Sequence of chain 1.A:
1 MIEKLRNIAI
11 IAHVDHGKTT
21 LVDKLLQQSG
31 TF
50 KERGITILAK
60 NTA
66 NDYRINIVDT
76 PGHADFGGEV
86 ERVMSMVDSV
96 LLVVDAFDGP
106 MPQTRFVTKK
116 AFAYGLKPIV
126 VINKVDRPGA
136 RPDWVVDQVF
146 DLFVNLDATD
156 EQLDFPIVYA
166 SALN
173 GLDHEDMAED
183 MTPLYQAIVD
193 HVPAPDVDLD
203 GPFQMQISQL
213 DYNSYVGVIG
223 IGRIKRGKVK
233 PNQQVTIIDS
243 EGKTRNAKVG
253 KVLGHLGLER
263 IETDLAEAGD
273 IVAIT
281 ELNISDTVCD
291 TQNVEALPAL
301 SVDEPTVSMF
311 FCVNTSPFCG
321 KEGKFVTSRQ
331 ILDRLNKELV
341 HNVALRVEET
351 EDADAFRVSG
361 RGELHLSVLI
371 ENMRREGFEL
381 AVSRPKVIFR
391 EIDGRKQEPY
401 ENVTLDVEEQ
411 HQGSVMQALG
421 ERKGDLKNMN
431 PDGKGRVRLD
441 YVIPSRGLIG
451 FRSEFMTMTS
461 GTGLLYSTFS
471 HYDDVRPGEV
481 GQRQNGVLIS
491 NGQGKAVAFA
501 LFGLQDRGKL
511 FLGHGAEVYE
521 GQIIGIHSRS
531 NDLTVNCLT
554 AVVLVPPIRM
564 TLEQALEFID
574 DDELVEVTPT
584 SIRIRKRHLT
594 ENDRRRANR

This small molecule binds to this protein.
Small molecule (SMILES): Nc1nc2c(ncn2[C@@H]2O[C@H](CO[P](=O)(O)OP(=O)(O)O)[C@@H](O[P](=O)(O)OP(=O)(O)O)[C@H]2O)c(=O)[nH]1

Binding-site contacts:
Ligand atom N9 contacts residue LYS129 of chain 1.A at 3.5 Å (salt-bridge).
Ligand atom O6 contacts residue ALA167 of chain 1.A at 2.9 Å (h-bond).
Ligand atom O6 contacts residue LYS129 of chain 1.A at 3.7 Å.
Ligand atom O3B contacts residue THR20 of chain 1.A at 2.4 Å (h-bond).
Ligand atom O1A contacts residue HIS16 of chain 1.A at 2.2 Å.
Ligand atom O1B contacts residue LYS50 of chain 1.A at 3.3 Å (salt-bridge).
Ligand atom C8 contacts residue LYS129 of chain 1.A at 3.4 Å.
Ligand atom C4 contacts residue LYS129 of chain 1.A at 3.7 Å.
Ligand atom C6 contacts residue ALA167 of chain 1.A at 3.4 Å (hydrophobic).
Ligand atom O6 contacts residue ASP131 of chain 1.A at 3.5 Å (salt-bridge).
Ligand atom O2A contacts residue HIS16 of chain 1.A at 3.0 Å (h-bond).
Ligand atom PB contacts residue HIS16 of chain 1.A at 3.8 Å.
Ligand atom C5 contacts residue ALA167 of chain 1.A at 3.4 Å (hydrophobic).
Ligand atom C5 contacts residue LYS129 of chain 1.A at 3.7 Å.
Ligand atom O1A contacts residue GLY17 of chain 1.A at 2.5 Å (h-bond).
Ligand atom C2 contacts residue ASP131 of chain 1.A at 3.6 Å.
Ligand atom PA contacts residue HIS16 of chain 1.A at 2.4 Å.
Ligand atom N7 contacts residue ASN128 of chain 1.A at 3.7 Å.
Ligand atom O2A contacts residue THR20 of chain 1.A at 2.4 Å (h-bond).
Ligand atom N7 contacts residue ALA167 of chain 1.A at 3.3 Å.
Ligand atom N2 contacts residue ARG132 of chain 1.A at 3.3 Å (salt-bridge).
Ligand atom O1B contacts residue HIS16 of chain 1.A at 2.7 Å (h-bond).
Ligand atom C4' contacts residue HIS16 of chain 1.A at 3.4 Å.
Ligand atom O2A contacts residue GLY17 of chain 1.A at 3.5 Å.
Ligand atom O3B contacts residue THR19 of chain 1.A at 2.8 Å (h-bond).
Ligand atom O2B contacts residue THR19 of chain 1.A at 3.5 Å (h-bond).
Ligand atom PA contacts residue GLY17 of chain 1.A at 3.5 Å.
Ligand atom O3A contacts residue HIS16 of chain 1.A at 3.2 Å.
Ligand atom C5' contacts residue HIS16 of chain 1.A at 3.3 Å.
Ligand atom O5' contacts residue HIS16 of chain 1.A at 2.2 Å (h-bond).
Ligand atom O6 contacts residue ASN128 of chain 1.A at 2.9 Å (h-bond).
Ligand atom N7 contacts residue LYS129 of chain 1.A at 3.6 Å (salt-bridge).
Ligand atom N2 contacts residue ASP131 of chain 1.A at 3.3 Å (salt-bridge).
Ligand atom O1A contacts residue LYS18 of chain 1.A at 3.0 Å (salt-bridge).
Ligand atom O4' contacts residue HIS16 of chain 1.A at 2.7 Å (h-bond).
Ligand atom N1 contacts residue ASP131 of chain 1.A at 3.0 Å (salt-bridge).
Ligand atom O3B contacts residue LYS18 of chain 1.A at 3.3 Å (salt-bridge).
Ligand atom PB contacts residue THR20 of chain 1.A at 3.7 Å.
Ligand atom PA contacts residue THR20 of chain 1.A at 3.4 Å.
Ligand atom O1A contacts residue THR20 of chain 1.A at 3.7 Å.